Sequence of chain 1.B:
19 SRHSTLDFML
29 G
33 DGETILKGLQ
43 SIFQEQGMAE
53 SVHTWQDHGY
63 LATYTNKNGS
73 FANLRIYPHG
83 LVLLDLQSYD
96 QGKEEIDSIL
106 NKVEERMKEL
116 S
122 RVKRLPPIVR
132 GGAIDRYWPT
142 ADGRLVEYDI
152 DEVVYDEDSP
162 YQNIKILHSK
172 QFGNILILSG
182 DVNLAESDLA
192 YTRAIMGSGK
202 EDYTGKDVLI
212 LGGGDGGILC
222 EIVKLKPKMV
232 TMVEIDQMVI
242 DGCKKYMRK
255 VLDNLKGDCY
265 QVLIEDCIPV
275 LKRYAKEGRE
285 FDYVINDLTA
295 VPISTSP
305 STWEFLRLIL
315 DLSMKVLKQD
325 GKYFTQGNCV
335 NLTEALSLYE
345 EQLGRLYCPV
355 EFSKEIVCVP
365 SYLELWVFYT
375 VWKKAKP

The small molecule below binds the protein below.
Small molecule (SMILES): CSC[C@H]1O[C@@H](n2cnc3c(N)ncnc32)[C@H](O)[C@@H]1O

Binding-site contacts:
Ligand atom N1 contacts residue CYS271 of chain 1.B at 3.0 Å (h-bond).
Ligand atom C8 contacts residue THR293 of chain 1.B at 3.4 Å.
Ligand atom N7 contacts residue ILE297 of chain 1.B at 2.9 Å (h-bond).
Ligand atom C5' contacts residue ASP291 of chain 1.B at 3.2 Å.
Ligand atom C2 contacts residue VAL234 of chain 1.B at 3.3 Å (hydrophobic).
Ligand atom C5' contacts residue ASN184 of chain 1.B at 3.8 Å.
Ligand atom N3 contacts residue LEU292 of chain 1.B at 3.6 Å.
Ligand atom N6 contacts residue ASP270 of chain 1.B at 3.0 Å (salt-bridge).
Ligand atom N3 contacts residue VAL234 of chain 1.B at 3.7 Å.
Ligand atom C4 contacts residue LEU292 of chain 1.B at 3.5 Å (hydrophobic).
Ligand atom C2 contacts residue ILE236 of chain 1.B at 3.3 Å (hydrophobic).
Ligand atom S5' contacts residue GLY214 of chain 1.B at 3.7 Å.
Ligand atom N6 contacts residue ILE297 of chain 1.B at 2.8 Å (h-bond).
Ligand atom C5 contacts residue LEU292 of chain 1.B at 3.6 Å (hydrophobic).
Ligand atom C4 contacts residue ILE236 of chain 1.B at 3.6 Å (hydrophobic).
Ligand atom O4' contacts residue ASP291 of chain 1.B at 3.7 Å.
Ligand atom N3 contacts residue GLY213 of chain 1.B at 3.7 Å.
Ligand atom C3' contacts residue LEU179 of chain 1.B at 3.5 Å (hydrophobic).
Ligand atom O2' contacts residue ASP237 of chain 1.B at 3.7 Å.
Ligand atom C4' contacts residue ASP291 of chain 1.B at 3.7 Å.
Ligand atom CS contacts residue ASP216 of chain 1.B at 3.7 Å.
Ligand atom O4' contacts residue LEU292 of chain 1.B at 3.6 Å.
Ligand atom O4' contacts residue GLY213 of chain 1.B at 3.5 Å.
Ligand atom O2' contacts residue GLU235 of chain 1.B at 2.5 Å (salt-bridge).
Ligand atom CS contacts residue LEU177 of chain 1.B at 3.7 Å (hydrophobic).
Ligand atom S5' contacts residue ASP291 of chain 1.B at 3.3 Å (salt-bridge).
Ligand atom C1' contacts residue GLU235 of chain 1.B at 3.4 Å.
Ligand atom O4' contacts residue THR293 of chain 1.B at 3.5 Å (h-bond).
Ligand atom C5' contacts residue THR293 of chain 1.B at 3.7 Å.
Ligand atom O3' contacts residue GLU235 of chain 1.B at 2.6 Å (salt-bridge).
Ligand atom O2' contacts residue GLN163 of chain 1.B at 3.0 Å (h-bond).
Ligand atom N3 contacts residue ILE236 of chain 1.B at 3.2 Å (h-bond).
Ligand atom O3' contacts residue GLY215 of chain 1.B at 3.6 Å.
Ligand atom C8 contacts residue ILE297 of chain 1.B at 3.5 Å (hydrophobic).
Ligand atom C3' contacts residue GLU235 of chain 1.B at 3.5 Å.
Ligand atom O2' contacts residue ILE236 of chain 1.B at 3.7 Å.
Ligand atom C2' contacts residue GLU235 of chain 1.B at 3.4 Å.
Ligand atom C2 contacts residue CYS271 of chain 1.B at 3.6 Å (hydrophobic).
Ligand atom C4' contacts residue GLU235 of chain 1.B at 3.5 Å.
Ligand atom O3' contacts residue VAL240 of chain 1.B at 3.6 Å.